A protein and the small-molecule ligand that binds it are described below.
Small molecule (SMILES): CC(=O)N[C@@H]1[C@@H](O)[C@H](O)[C@@H](CO)O[C@H]1O

Sequence of chain 4.D:
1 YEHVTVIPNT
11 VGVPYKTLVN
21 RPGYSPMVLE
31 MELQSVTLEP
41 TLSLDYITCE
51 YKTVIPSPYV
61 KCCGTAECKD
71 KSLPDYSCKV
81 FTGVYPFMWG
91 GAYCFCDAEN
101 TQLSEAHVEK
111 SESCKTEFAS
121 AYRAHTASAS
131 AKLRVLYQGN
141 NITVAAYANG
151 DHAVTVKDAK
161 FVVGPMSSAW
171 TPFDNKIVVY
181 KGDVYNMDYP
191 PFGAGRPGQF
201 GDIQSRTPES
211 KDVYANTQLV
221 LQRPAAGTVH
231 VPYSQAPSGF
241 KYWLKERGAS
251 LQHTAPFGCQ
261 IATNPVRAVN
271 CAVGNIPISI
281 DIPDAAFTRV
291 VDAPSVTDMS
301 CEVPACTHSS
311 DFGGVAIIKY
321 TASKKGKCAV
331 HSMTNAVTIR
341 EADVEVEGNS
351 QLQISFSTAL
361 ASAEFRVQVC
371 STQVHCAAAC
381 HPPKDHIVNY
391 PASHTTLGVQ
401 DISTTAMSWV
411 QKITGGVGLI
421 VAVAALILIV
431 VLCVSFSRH

Binding-site contacts:
Ligand atom O5 contacts residue ASN259 of chain 4.E at 2.3 Å (h-bond).
Ligand atom O6 contacts residue LYS115 of chain 4.D at 3.5 Å (salt-bridge).
Ligand atom O6 contacts residue ASN259 of chain 4.E at 4.4 Å.
Ligand atom C7 contacts residue ASN259 of chain 4.E at 3.1 Å.
Ligand atom C2 contacts residue ASN259 of chain 4.E at 2.4 Å.
Ligand atom O7 contacts residue LYS181 of chain 4.D at 4.3 Å.
Ligand atom C4 contacts residue ASN259 of chain 4.E at 4.1 Å.
Ligand atom C6 contacts residue LYS115 of chain 4.D at 4.3 Å.
Ligand atom C5 contacts residue ASN259 of chain 4.E at 3.6 Å.
Ligand atom O6 contacts residue THR116 of chain 4.D at 3.2 Å (h-bond).
Ligand atom O7 contacts residue GLU117 of chain 4.D at 4.3 Å.
Ligand atom N2 contacts residue ASN259 of chain 4.E at 3.0 Å (h-bond).
Ligand atom O7 contacts residue ASN259 of chain 4.E at 2.7 Å (h-bond).
Ligand atom C8 contacts residue ASN259 of chain 4.E at 4.4 Å.
Ligand atom C1 contacts residue ASN259 of chain 4.E at 1.4 Å.
Ligand atom C3 contacts residue ASN259 of chain 4.E at 3.7 Å.
Ligand atom C6 contacts residue THR116 of chain 4.D at 4.5 Å.
Ligand atom O5 contacts residue THR116 of chain 4.D at 3.8 Å.

Sequence of chain 4.E:
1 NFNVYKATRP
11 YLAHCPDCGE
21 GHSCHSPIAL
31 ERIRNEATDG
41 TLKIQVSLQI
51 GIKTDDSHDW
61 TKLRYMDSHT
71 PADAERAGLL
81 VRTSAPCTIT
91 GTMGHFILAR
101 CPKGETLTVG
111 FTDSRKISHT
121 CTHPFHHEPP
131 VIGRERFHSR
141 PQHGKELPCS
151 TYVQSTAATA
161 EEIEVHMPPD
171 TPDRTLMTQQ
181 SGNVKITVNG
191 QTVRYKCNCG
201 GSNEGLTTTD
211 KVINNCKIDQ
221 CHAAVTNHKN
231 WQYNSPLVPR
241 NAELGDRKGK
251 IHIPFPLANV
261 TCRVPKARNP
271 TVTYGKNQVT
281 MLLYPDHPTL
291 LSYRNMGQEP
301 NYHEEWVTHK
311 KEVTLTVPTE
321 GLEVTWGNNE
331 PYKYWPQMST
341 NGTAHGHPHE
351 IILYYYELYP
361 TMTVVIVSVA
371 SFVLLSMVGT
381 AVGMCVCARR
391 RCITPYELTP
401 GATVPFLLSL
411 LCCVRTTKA